The small molecule below binds the protein below.
Small molecule (SMILES): CC(=O)N[C@@H]1[C@@H](O)[C@H](O)[C@@H](CO)O[C@H]1O

Sequence of chain 1.A:
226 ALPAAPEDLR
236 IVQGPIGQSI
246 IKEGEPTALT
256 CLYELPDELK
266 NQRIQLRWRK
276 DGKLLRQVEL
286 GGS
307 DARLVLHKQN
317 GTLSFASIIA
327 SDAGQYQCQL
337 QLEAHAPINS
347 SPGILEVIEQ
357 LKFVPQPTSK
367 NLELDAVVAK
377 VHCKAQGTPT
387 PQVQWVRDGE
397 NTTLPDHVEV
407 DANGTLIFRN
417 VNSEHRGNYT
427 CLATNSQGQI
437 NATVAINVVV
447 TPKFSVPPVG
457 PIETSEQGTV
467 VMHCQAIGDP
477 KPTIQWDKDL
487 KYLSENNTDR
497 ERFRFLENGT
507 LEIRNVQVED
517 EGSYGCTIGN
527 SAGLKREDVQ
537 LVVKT

Binding-site contacts:
Ligand atom C6 contacts residue ASP402 of chain 1.A at 4.4 Å.
Ligand atom C6 contacts residue THR399 of chain 1.A at 4.2 Å.
Ligand atom O6 contacts residue PRO401 of chain 1.A at 3.7 Å.
Ligand atom C1 contacts residue ASN397 of chain 1.A at 1.4 Å.
Ligand atom O5 contacts residue ARG393 of chain 1.A at 2.9 Å (salt-bridge).
Ligand atom C4 contacts residue ASN397 of chain 1.A at 4.2 Å.
Ligand atom O6 contacts residue ASP402 of chain 1.A at 4.4 Å.
Ligand atom O5 contacts residue THR399 of chain 1.A at 4.1 Å.
Ligand atom C5 contacts residue ASN397 of chain 1.A at 3.6 Å.
Ligand atom C6 contacts residue PRO401 of chain 1.A at 3.7 Å (hydrophobic).
Ligand atom C5 contacts residue ARG393 of chain 1.A at 4.0 Å.
Ligand atom C1 contacts residue ARG393 of chain 1.A at 3.7 Å.
Ligand atom C2 contacts residue ASN397 of chain 1.A at 2.4 Å.
Ligand atom C5 contacts residue THR399 of chain 1.A at 4.1 Å.
Ligand atom C7 contacts residue ASN397 of chain 1.A at 3.4 Å.
Ligand atom O5 contacts residue ASN397 of chain 1.A at 2.3 Å (h-bond).
Ligand atom C1 contacts residue THR399 of chain 1.A at 4.3 Å.
Ligand atom C3 contacts residue ASN397 of chain 1.A at 3.8 Å.
Ligand atom C6 contacts residue ARG393 of chain 1.A at 3.8 Å.
Ligand atom N2 contacts residue ASN397 of chain 1.A at 2.9 Å (h-bond).
Ligand atom O7 contacts residue ASN397 of chain 1.A at 3.5 Å (h-bond).
Ligand atom C6 contacts residue LEU400 of chain 1.A at 4.0 Å (hydrophobic).
Ligand atom O6 contacts residue ARG393 of chain 1.A at 3.8 Å.